The protein below binds the small molecule below.
Small molecule (SMILES): O=C(O)Cc1coc2ccc(-c3cccc(F)c3)cc12

Binding-site contacts:
Ligand atom C04 contacts residue GLN46 of chain 2.A at 3.4 Å.
Ligand atom C02 contacts residue GLU121 of chain 1.A at 3.4 Å.
Ligand atom O01 contacts residue HIS122 of chain 1.A at 2.4 Å (h-bond).
Ligand atom C18 contacts residue ALA79 of chain 2.A at 3.8 Å (hydrophobic).
Ligand atom C10 contacts residue ALA80 of chain 2.A at 3.6 Å (hydrophobic).
Ligand atom F19 contacts residue ALA79 of chain 2.A at 3.8 Å.
Ligand atom C02 contacts residue HIS122 of chain 1.A at 3.2 Å.
Ligand atom O07 contacts residue THR125 of chain 1.A at 3.7 Å.
Ligand atom C09 contacts residue THR125 of chain 1.A at 3.9 Å.
Ligand atom C02 contacts residue THR125 of chain 1.A at 3.8 Å.
Ligand atom C12 contacts residue THR76 of chain 2.A at 3.6 Å.
Ligand atom C09 contacts residue ALA49 of chain 2.A at 3.5 Å (hydrophobic).
Ligand atom O07 contacts residue SO41 of chain 2.D at 3.6 Å (h-bond).
Ligand atom C16 contacts residue ALA79 of chain 2.A at 3.8 Å (hydrophobic).
Ligand atom C06 contacts residue THR125 of chain 1.A at 3.6 Å.
Ligand atom C12 contacts residue THR125 of chain 1.A at 3.6 Å.
Ligand atom C09 contacts residue TYR50 of chain 2.A at 3.8 Å (hydrophobic).
Ligand atom O03 contacts residue GLU121 of chain 1.A at 2.9 Å (salt-bridge).
Ligand atom O07 contacts residue TYR50 of chain 2.A at 3.2 Å.
Ligand atom C20 contacts residue MET129 of chain 1.A at 3.3 Å (hydrophobic).
Ligand atom O01 contacts residue THR125 of chain 1.A at 3.4 Å (h-bond).
Ligand atom C08 contacts residue THR125 of chain 1.A at 3.7 Å.
Ligand atom C11 contacts residue THR125 of chain 1.A at 3.7 Å.
Ligand atom C13 contacts residue THR125 of chain 1.A at 3.6 Å.
Ligand atom C05 contacts residue THR125 of chain 1.A at 3.6 Å.
Ligand atom O03 contacts residue ALA120 of chain 1.A at 3.1 Å.
Ligand atom C06 contacts residue GLN46 of chain 2.A at 3.5 Å.
Ligand atom C05 contacts residue THR76 of chain 2.A at 3.8 Å.
Ligand atom C18 contacts residue MET129 of chain 1.A at 3.7 Å (hydrophobic).
Ligand atom O01 contacts residue GLU121 of chain 1.A at 3.3 Å (salt-bridge).
Ligand atom C13 contacts residue THR76 of chain 2.A at 3.5 Å.
Ligand atom C06 contacts residue SO41 of chain 2.D at 3.1 Å.
Ligand atom C18 contacts residue TRP83 of chain 2.A at 3.9 Å (hydrophobic).
Ligand atom C08 contacts residue THR76 of chain 2.A at 3.9 Å.
Ligand atom C16 contacts residue GLN119 of chain 1.A at 3.7 Å.
Ligand atom O07 contacts residue GLN46 of chain 2.A at 3.2 Å (h-bond).
Ligand atom C04 contacts residue HIS122 of chain 1.A at 3.4 Å.
Ligand atom F19 contacts residue TRP83 of chain 2.A at 2.7 Å.
Ligand atom C14 contacts residue MET129 of chain 1.A at 3.8 Å (hydrophobic).
Ligand atom C10 contacts residue THR125 of chain 1.A at 3.8 Å.

Sequence of chain 2.A:
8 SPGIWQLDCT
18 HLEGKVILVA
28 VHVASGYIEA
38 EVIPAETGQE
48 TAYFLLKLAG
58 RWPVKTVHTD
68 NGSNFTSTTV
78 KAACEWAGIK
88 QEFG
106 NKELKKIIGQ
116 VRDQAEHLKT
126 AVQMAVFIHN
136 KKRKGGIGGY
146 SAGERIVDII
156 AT

Sequence of chain 1.A:
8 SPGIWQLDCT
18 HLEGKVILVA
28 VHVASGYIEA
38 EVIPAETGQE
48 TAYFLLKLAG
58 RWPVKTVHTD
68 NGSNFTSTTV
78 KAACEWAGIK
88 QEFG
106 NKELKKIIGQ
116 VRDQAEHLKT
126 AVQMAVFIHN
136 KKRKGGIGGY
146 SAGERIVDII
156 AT